Sequence of chain 1.P:
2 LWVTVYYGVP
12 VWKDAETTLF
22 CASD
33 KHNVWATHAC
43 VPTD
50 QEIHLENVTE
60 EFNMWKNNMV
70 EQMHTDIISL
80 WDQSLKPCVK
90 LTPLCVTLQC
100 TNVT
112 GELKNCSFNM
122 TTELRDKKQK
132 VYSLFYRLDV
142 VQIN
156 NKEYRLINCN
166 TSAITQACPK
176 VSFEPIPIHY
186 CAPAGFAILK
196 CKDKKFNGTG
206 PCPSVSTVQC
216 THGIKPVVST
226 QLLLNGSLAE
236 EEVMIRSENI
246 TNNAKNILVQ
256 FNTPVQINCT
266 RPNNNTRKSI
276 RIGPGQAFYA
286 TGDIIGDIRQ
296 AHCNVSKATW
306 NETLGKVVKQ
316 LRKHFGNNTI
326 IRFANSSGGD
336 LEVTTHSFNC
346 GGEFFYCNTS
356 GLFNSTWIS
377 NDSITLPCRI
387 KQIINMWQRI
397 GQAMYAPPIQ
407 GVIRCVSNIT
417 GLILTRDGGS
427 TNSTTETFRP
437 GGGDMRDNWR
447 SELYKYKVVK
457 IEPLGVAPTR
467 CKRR

Sequence of chain 1.F:
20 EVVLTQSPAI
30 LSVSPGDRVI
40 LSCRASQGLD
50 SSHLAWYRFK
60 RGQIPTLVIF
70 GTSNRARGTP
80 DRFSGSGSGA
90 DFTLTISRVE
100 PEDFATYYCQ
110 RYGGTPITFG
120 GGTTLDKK

A protein and the small-molecule ligand that binds it are described below.
Small molecule (SMILES): CC(=O)N[C@H]1[C@H](O[C@H]2[C@H](O)[C@@H](NC(C)=O)CO[C@@H]2CO)O[C@H](CO)[C@@H](O[C@@H]2O[C@H](CO[C@H]3O[C@H](CO)[C@@H](O)[C@H](O[C@H]4O[C@H](CO)[C@@H](O)[C@H](O)[C@@H]4O)[C@@H]3O)[C@@H](O)[C@H](O[C@H]3O[C@H](CO)[C@@H](O)[C@H](O)[C@@H]3O)[C@@H]2O)[C@@H]1O

Binding-site contacts:
Ligand atom C8 contacts residue GLY47 of chain 1.F at 3.8 Å.
Ligand atom O4 contacts residue LEU48 of chain 1.F at 3.5 Å (h-bond).
Ligand atom C6 contacts residue GLY47 of chain 1.F at 3.5 Å.
Ligand atom O2 contacts residue GLY88 of chain 1.F at 3.5 Å (h-bond).
Ligand atom C3 contacts residue GLY47 of chain 1.F at 3.4 Å.
Ligand atom O7 contacts residue GLU243 of chain 1.P at 4.0 Å.
Ligand atom O2 contacts residue ASP90 of chain 1.F at 3.4 Å (salt-bridge).
Ligand atom C5 contacts residue ASN244 of chain 1.P at 3.7 Å.
Ligand atom C3 contacts residue ASN244 of chain 1.P at 3.7 Å.
Ligand atom N2 contacts residue ASN244 of chain 1.P at 2.8 Å (h-bond).
Ligand atom C1 contacts residue ASN244 of chain 1.P at 1.4 Å.
Ligand atom C4 contacts residue ARG43 of chain 1.F at 3.6 Å.
Ligand atom C4 contacts residue ALA89 of chain 1.F at 3.9 Å (hydrophobic).
Ligand atom C2 contacts residue GLY47 of chain 1.F at 3.4 Å.
Ligand atom C4 contacts residue LEU48 of chain 1.F at 4.0 Å (hydrophobic).
Ligand atom O2 contacts residue ARG43 of chain 1.F at 3.6 Å.
Ligand atom C5 contacts residue LEU48 of chain 1.F at 3.9 Å (hydrophobic).
Ligand atom C2 contacts residue ASN244 of chain 1.P at 2.4 Å.
Ligand atom O7 contacts residue ASN244 of chain 1.P at 3.3 Å (h-bond).
Ligand atom C7 contacts residue GLY47 of chain 1.F at 3.6 Å.
Ligand atom O6 contacts residue ASP49 of chain 1.F at 3.7 Å.
Ligand atom C8 contacts residue NAG1 of chain 1.OA at 3.7 Å.
Ligand atom C7 contacts residue ASN244 of chain 1.P at 3.2 Å.
Ligand atom O4 contacts residue ARG43 of chain 1.F at 3.0 Å (salt-bridge).
Ligand atom O5 contacts residue ALA89 of chain 1.F at 3.9 Å.
Ligand atom O2 contacts residue ALA89 of chain 1.F at 3.4 Å (h-bond).
Ligand atom O3 contacts residue GLY47 of chain 1.F at 3.5 Å.
Ligand atom O3 contacts residue ARG43 of chain 1.F at 3.1 Å (salt-bridge).
Ligand atom O4 contacts residue SER87 of chain 1.F at 3.4 Å.
Ligand atom O5 contacts residue THR246 of chain 1.P at 3.8 Å.
Ligand atom C3 contacts residue LEU48 of chain 1.F at 3.9 Å (hydrophobic).
Ligand atom O3 contacts residue ASP90 of chain 1.F at 4.0 Å.
Ligand atom C1 contacts residue GLY47 of chain 1.F at 3.7 Å.
Ligand atom C5 contacts residue SER87 of chain 1.F at 3.8 Å.
Ligand atom O5 contacts residue ASN244 of chain 1.P at 2.4 Å (h-bond).
Ligand atom O6 contacts residue GLY47 of chain 1.F at 3.7 Å.
Ligand atom C3 contacts residue ARG43 of chain 1.F at 3.9 Å.
Ligand atom O6 contacts residue GLY47 of chain 1.F at 4.0 Å.
Ligand atom N2 contacts residue GLY47 of chain 1.F at 2.7 Å (h-bond).
Ligand atom O5 contacts residue GLY88 of chain 1.F at 3.7 Å.